Binding-site contacts:
Ligand atom C3 contacts residue ASN593 of chain 2.A at 3.7 Å.
Ligand atom F2 contacts residue THR169 of chain 2.A at 3.3 Å.
Ligand atom C3 contacts residue FAD1 of chain 2.C at 3.2 Å.
Ligand atom O1 contacts residue HIS450 of chain 2.A at 3.2 Å.
Ligand atom C1 contacts residue ASP452 of chain 2.A at 3.0 Å.
Ligand atom C1 contacts residue GLN448 of chain 2.A at 3.7 Å.
Ligand atom C1 contacts residue THR169 of chain 2.A at 3.6 Å.
Ligand atom O1 contacts residue THR169 of chain 2.A at 4.2 Å.
Ligand atom C2 contacts residue GLN448 of chain 2.A at 3.5 Å.
Ligand atom O4 contacts residue VAL546 of chain 2.A at 2.8 Å (h-bond).
Ligand atom O3 contacts residue HIS548 of chain 2.A at 2.5 Å (h-bond).
Ligand atom C2 contacts residue PHE474 of chain 2.A at 3.9 Å (hydrophobic).
Ligand atom F2 contacts residue ALA171 of chain 2.A at 4.0 Å.
Ligand atom C4 contacts residue PHE474 of chain 2.A at 4.2 Å (hydrophobic).
Ligand atom O4 contacts residue FAD1 of chain 2.C at 3.3 Å.
Ligand atom C2 contacts residue THR169 of chain 2.A at 4.0 Å.
Ligand atom O1 contacts residue GLN448 of chain 2.A at 2.9 Å (h-bond).
Ligand atom O4 contacts residue HIS548 of chain 2.A at 3.4 Å (h-bond).
Ligand atom C4 contacts residue FAD1 of chain 2.C at 3.9 Å.
Ligand atom C5 contacts residue FAD1 of chain 2.C at 4.2 Å.
Ligand atom O6 contacts residue ASN454 of chain 2.A at 3.7 Å.
Ligand atom O3 contacts residue ASN593 of chain 2.A at 2.7 Å (h-bond).
Ligand atom C2 contacts residue FAD1 of chain 2.C at 3.8 Å.
Ligand atom C6 contacts residue VAL546 of chain 2.A at 3.8 Å (hydrophobic).
Ligand atom O6 contacts residue LEU545 of chain 2.A at 4.0 Å.
Ligand atom C4 contacts residue HIS548 of chain 2.A at 3.5 Å.
Ligand atom O5 contacts residue ARG472 of chain 2.A at 3.7 Å.
Ligand atom F2 contacts residue ASN593 of chain 2.A at 3.2 Å.
Ligand atom O1 contacts residue ARG472 of chain 2.A at 3.2 Å.
Ligand atom O1 contacts residue ASP452 of chain 2.A at 2.6 Å (salt-bridge).
Ligand atom O5 contacts residue ASP452 of chain 2.A at 3.3 Å (salt-bridge).
Ligand atom C1 contacts residue ARG472 of chain 2.A at 4.0 Å.
Ligand atom F2 contacts residue FAD1 of chain 2.C at 2.8 Å.
Ligand atom O3 contacts residue FAD1 of chain 2.C at 3.3 Å.
Ligand atom C2 contacts residue ASN593 of chain 2.A at 3.6 Å.
Ligand atom C6 contacts residue LEU361 of chain 2.A at 3.9 Å (hydrophobic).
Ligand atom C4 contacts residue VAL546 of chain 2.A at 3.5 Å (hydrophobic).
Ligand atom F2 contacts residue GLN448 of chain 2.A at 3.0 Å.
Ligand atom C3 contacts residue HIS548 of chain 2.A at 3.5 Å.
Ligand atom O1 contacts residue PHE474 of chain 2.A at 4.2 Å.

Sequence of chain 2.A:
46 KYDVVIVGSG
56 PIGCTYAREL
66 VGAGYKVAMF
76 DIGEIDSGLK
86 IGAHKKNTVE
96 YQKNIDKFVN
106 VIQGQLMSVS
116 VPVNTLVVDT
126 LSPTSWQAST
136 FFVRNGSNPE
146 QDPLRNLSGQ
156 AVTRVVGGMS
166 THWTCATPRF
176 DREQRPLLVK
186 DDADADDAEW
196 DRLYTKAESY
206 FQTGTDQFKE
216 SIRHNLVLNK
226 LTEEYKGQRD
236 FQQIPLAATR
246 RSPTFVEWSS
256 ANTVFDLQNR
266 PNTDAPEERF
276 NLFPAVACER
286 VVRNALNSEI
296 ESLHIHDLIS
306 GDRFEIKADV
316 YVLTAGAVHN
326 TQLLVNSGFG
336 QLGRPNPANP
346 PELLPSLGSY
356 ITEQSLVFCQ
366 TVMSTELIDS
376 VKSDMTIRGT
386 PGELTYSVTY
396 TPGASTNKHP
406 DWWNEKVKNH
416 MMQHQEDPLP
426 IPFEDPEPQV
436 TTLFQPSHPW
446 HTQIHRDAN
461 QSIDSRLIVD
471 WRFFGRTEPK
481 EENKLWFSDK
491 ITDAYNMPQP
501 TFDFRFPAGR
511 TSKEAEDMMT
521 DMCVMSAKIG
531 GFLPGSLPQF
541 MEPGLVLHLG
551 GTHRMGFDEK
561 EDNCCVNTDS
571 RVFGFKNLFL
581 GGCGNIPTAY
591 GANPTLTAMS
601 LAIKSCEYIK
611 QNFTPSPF

This small molecule binds to this protein.
Small molecule (SMILES): OC[C@H]1O[C@@H](O)[C@H](F)[C@@H](O)[C@@H]1O